Binding-site contacts:
Ligand atom O3P contacts residue GLY43 of chain 2.A at 3.3 Å (h-bond).
Ligand atom O2 contacts residue ALA145 of chain 2.A at 3.3 Å.
Ligand atom O2P contacts residue THR44 of chain 2.A at 3.6 Å.
Ligand atom O1P contacts residue GLY43 of chain 2.A at 2.9 Å (h-bond).
Ligand atom O1P contacts residue ARG172 of chain 2.A at 2.8 Å (salt-bridge).
Ligand atom C2 contacts residue ALA145 of chain 2.A at 4.0 Å (hydrophobic).
Ligand atom O2P contacts residue ARG172 of chain 2.A at 3.8 Å.
Ligand atom P contacts residue LYS208 of chain 2.A at 3.9 Å.
Ligand atom O2P contacts residue LYS208 of chain 2.A at 2.7 Å (salt-bridge).
Ligand atom C1 contacts residue THR41 of chain 2.A at 3.5 Å.
Ligand atom C6 contacts residue VAL138 of chain 2.A at 3.2 Å (hydrophobic).
Ligand atom C5 contacts residue HIS143 of chain 2.A at 3.4 Å.
Ligand atom C5 contacts residue VAL138 of chain 2.A at 3.7 Å (hydrophobic).
Ligand atom P contacts residue GLY43 of chain 2.A at 3.6 Å.
Ligand atom O3 contacts residue HIS143 of chain 2.A at 3.2 Å.
Ligand atom O1 contacts residue MET71 of chain 2.A at 4.1 Å.
Ligand atom O3P contacts residue GLY42 of chain 2.A at 3.9 Å.
Ligand atom O2 contacts residue ASP72 of chain 2.A at 2.7 Å (salt-bridge).
Ligand atom C1 contacts residue ASP72 of chain 2.A at 3.6 Å.
Ligand atom O3 contacts residue ALA145 of chain 2.A at 2.6 Å (h-bond).
Ligand atom C6 contacts residue LYS208 of chain 2.A at 3.6 Å.
Ligand atom O5 contacts residue HIS143 of chain 2.A at 2.7 Å (h-bond).
Ligand atom C3 contacts residue HIS143 of chain 2.A at 3.8 Å.
Ligand atom O1 contacts residue PRO40 of chain 2.A at 3.7 Å.
Ligand atom C3 contacts residue ALA145 of chain 2.A at 3.6 Å (hydrophobic).
Ligand atom O4 contacts residue VAL138 of chain 2.A at 3.8 Å.
Ligand atom O1P contacts residue GLY42 of chain 2.A at 3.4 Å.
Ligand atom P contacts residue GLY42 of chain 2.A at 4.1 Å.
Ligand atom C3 contacts residue PHE146 of chain 2.A at 4.2 Å (hydrophobic).
Ligand atom P contacts residue THR44 of chain 2.A at 3.6 Å.
Ligand atom O1P contacts residue PHE173 of chain 2.A at 4.2 Å.
Ligand atom O4 contacts residue GLY137 of chain 2.A at 3.2 Å.
Ligand atom C5 contacts residue GLY139 of chain 2.A at 3.9 Å.
Ligand atom O1 contacts residue ASP72 of chain 2.A at 2.7 Å (salt-bridge).
Ligand atom O1 contacts residue THR41 of chain 2.A at 3.0 Å (h-bond).
Ligand atom O5 contacts residue GLY139 of chain 2.A at 4.1 Å.
Ligand atom P contacts residue ARG172 of chain 2.A at 3.8 Å.
Ligand atom C2 contacts residue ASP72 of chain 2.A at 3.6 Å.
Ligand atom O3P contacts residue THR44 of chain 2.A at 2.6 Å (h-bond).
Ligand atom O2 contacts residue MET71 of chain 2.A at 3.4 Å (h-bond).

Sequence of chain 2.A:
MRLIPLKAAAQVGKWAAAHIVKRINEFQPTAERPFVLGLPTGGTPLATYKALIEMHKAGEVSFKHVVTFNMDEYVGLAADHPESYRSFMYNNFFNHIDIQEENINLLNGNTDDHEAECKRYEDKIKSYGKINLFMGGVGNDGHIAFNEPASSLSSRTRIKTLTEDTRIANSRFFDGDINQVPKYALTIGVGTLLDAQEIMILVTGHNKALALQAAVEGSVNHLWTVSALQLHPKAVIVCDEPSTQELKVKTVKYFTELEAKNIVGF

A protein and the small-molecule ligand that binds it are described below.
Small molecule (SMILES): O=C(CO)[C@@H](O)[C@H](O)[C@H](O)COP(=O)(O)O